Sequence of chain 1.A:
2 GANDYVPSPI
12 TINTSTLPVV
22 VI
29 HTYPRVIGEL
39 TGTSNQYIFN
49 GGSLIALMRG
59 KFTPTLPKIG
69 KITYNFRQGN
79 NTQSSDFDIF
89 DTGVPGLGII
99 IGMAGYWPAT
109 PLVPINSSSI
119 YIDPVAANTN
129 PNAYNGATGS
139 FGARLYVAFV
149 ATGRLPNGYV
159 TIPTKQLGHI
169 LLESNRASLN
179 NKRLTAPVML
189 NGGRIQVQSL

The small molecule below binds the protein below.
Small molecule (SMILES): OC[C@H]1O[C@@H](O)[C@H](O)[C@@H](O)[C@@H]1O

Binding-site contacts:
Ligand atom O3 contacts residue TYR104 of chain 1.A at 3.4 Å.
Ligand atom O1 contacts residue TRP105 of chain 1.A at 3.6 Å.
Ligand atom O3 contacts residue GLY140 of chain 1.A at 3.1 Å (h-bond).
Ligand atom C6 contacts residue THR136 of chain 1.A at 4.2 Å.
Ligand atom O4 contacts residue GLY140 of chain 1.A at 2.9 Å (h-bond).
Ligand atom C2 contacts residue TRP105 of chain 1.A at 3.7 Å (hydrophobic).
Ligand atom O4 contacts residue PHE139 of chain 1.A at 3.3 Å.
Ligand atom O5 contacts residue TRP105 of chain 1.A at 3.1 Å (h-bond).
Ligand atom C1 contacts residue SER138 of chain 1.A at 3.7 Å.
Ligand atom C3 contacts residue GLN44 of chain 1.A at 3.7 Å.
Ligand atom C4 contacts residue TRP105 of chain 1.A at 4.0 Å (hydrophobic).
Ligand atom C4 contacts residue SER138 of chain 1.A at 4.0 Å.
Ligand atom O3 contacts residue SER138 of chain 1.A at 4.4 Å.
Ligand atom O4 contacts residue ASN133 of chain 1.A at 4.3 Å.
Ligand atom O6 contacts residue TRP105 of chain 1.A at 3.3 Å.
Ligand atom C1 contacts residue TRP105 of chain 1.A at 3.7 Å (hydrophobic).
Ligand atom O2 contacts residue TYR45 of chain 1.A at 4.3 Å.
Ligand atom C4 contacts residue PHE139 of chain 1.A at 4.3 Å (hydrophobic).
Ligand atom C2 contacts residue SER138 of chain 1.A at 3.5 Å.
Ligand atom C4 contacts residue TYR104 of chain 1.A at 4.3 Å (hydrophobic).
Ligand atom C4 contacts residue GLY140 of chain 1.A at 3.8 Å.
Ligand atom C3 contacts residue SER138 of chain 1.A at 3.6 Å.
Ligand atom C3 contacts residue TRP105 of chain 1.A at 4.4 Å (hydrophobic).
Ligand atom C2 contacts residue GLN44 of chain 1.A at 3.9 Å.
Ligand atom C6 contacts residue TRP105 of chain 1.A at 4.3 Å (hydrophobic).
Ligand atom O2 contacts residue GLN44 of chain 1.A at 2.9 Å (h-bond).
Ligand atom O1 contacts residue THR136 of chain 1.A at 4.0 Å.
Ligand atom C1 contacts residue THR136 of chain 1.A at 4.0 Å.
Ligand atom O5 contacts residue THR136 of chain 1.A at 3.9 Å.
Ligand atom C5 contacts residue THR136 of chain 1.A at 3.8 Å.
Ligand atom O2 contacts residue TRP105 of chain 1.A at 4.3 Å.
Ligand atom C6 contacts residue ASN133 of chain 1.A at 3.8 Å.
Ligand atom C3 contacts residue PHE139 of chain 1.A at 4.2 Å (hydrophobic).
Ligand atom O3 contacts residue PHE139 of chain 1.A at 3.9 Å.
Ligand atom O3 contacts residue GLN44 of chain 1.A at 2.8 Å (h-bond).
Ligand atom C3 contacts residue GLY140 of chain 1.A at 3.7 Å.
Ligand atom O2 contacts residue SER138 of chain 1.A at 2.8 Å (h-bond).
Ligand atom O4 contacts residue SER138 of chain 1.A at 3.8 Å.
Ligand atom C5 contacts residue TRP105 of chain 1.A at 4.0 Å (hydrophobic).
Ligand atom C5 contacts residue SER138 of chain 1.A at 3.7 Å.